This protein binds this small molecule.
Small molecule (SMILES): C[N+](C)(C)[O-]

Binding-site contacts:
Ligand atom OAE contacts residue LEU209 of chain 1.B at 3.4 Å (h-bond).
Ligand atom OAE contacts residue TRP208 of chain 1.B at 3.7 Å.
Ligand atom OAE contacts residue ALA211 of chain 1.B at 3.6 Å.
Ligand atom CAA contacts residue TRP208 of chain 1.B at 3.6 Å (hydrophobic).
Ligand atom CAD contacts residue SER207 of chain 1.B at 4.4 Å.
Ligand atom CAD contacts residue TRP208 of chain 1.B at 4.0 Å (hydrophobic).
Ligand atom CAD contacts residue ALA211 of chain 1.B at 4.2 Å (hydrophobic).
Ligand atom OAE contacts residue ASP210 of chain 1.B at 3.6 Å (salt-bridge).
Ligand atom CAB contacts residue ALA211 of chain 1.B at 4.2 Å (hydrophobic).
Ligand atom NAC contacts residue ALA211 of chain 1.B at 4.4 Å.
Ligand atom NAC contacts residue TRP208 of chain 1.B at 4.0 Å.

Sequence of chain 1.B:
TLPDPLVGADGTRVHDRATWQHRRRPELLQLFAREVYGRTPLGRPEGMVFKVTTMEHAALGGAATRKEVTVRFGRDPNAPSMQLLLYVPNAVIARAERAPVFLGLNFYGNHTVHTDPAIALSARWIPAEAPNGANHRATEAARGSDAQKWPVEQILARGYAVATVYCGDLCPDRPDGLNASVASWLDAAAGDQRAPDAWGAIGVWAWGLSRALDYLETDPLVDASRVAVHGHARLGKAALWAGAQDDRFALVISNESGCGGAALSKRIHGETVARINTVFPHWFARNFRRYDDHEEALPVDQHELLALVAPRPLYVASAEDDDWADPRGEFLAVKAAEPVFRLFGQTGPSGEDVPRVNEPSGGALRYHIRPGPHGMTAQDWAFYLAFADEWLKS